Binding-site contacts:
Ligand atom CAA contacts residue THR5 of chain 1.E at 4.5 Å.
Ligand atom CAD contacts residue THR5 of chain 1.E at 3.6 Å.

Sequence of chain 1.E:
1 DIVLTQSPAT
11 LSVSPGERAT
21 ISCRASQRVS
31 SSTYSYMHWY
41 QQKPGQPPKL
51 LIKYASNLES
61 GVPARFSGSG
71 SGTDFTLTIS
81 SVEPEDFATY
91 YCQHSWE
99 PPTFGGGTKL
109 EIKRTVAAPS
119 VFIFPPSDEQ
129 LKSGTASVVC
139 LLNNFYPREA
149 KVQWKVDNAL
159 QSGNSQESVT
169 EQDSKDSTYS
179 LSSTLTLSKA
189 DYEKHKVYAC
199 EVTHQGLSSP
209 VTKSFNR

The small molecule below binds the protein below.
Small molecule (SMILES): C[N+](C)(C)[O-]